A small-molecule ligand and the protein it binds are described below.
Small molecule (SMILES): OC[C@H]1O[C@H](O)[C@H](O)[C@@H](O)[C@H]1O

Sequence of chain 1.B:
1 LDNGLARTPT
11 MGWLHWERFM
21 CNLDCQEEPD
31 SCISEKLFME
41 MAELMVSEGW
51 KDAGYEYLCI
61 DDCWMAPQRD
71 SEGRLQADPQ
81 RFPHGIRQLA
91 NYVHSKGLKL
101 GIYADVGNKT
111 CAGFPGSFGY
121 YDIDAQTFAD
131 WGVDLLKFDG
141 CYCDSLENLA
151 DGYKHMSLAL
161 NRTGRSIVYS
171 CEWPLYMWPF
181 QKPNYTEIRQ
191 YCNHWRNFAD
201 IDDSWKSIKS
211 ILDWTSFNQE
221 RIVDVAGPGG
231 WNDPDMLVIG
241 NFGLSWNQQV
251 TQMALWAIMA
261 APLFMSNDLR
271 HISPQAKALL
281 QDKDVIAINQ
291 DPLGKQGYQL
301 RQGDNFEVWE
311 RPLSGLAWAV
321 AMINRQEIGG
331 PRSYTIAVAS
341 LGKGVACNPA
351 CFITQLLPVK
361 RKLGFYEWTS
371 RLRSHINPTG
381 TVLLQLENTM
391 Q

Binding-site contacts:
Ligand atom C6 contacts residue TRP16 of chain 1.B at 3.6 Å (hydrophobic).
Ligand atom O3 contacts residue LYS137 of chain 1.B at 2.6 Å (salt-bridge).
Ligand atom O5 contacts residue TYR103 of chain 1.B at 3.9 Å.
Ligand atom O3 contacts residue ARG196 of chain 1.B at 3.1 Å (salt-bridge).
Ligand atom C6 contacts residue ASP61 of chain 1.B at 3.5 Å.
Ligand atom O6 contacts residue TYR103 of chain 1.B at 4.0 Å.
Ligand atom O4 contacts residue ASP139 of chain 1.B at 3.8 Å.
Ligand atom C6 contacts residue ASP62 of chain 1.B at 3.3 Å.
Ligand atom O2 contacts residue GLU172 of chain 1.B at 2.8 Å (salt-bridge).
Ligand atom C4 contacts residue LYS137 of chain 1.B at 3.7 Å.
Ligand atom O4 contacts residue LYS137 of chain 1.B at 2.9 Å (salt-bridge).
Ligand atom O5 contacts residue ASP139 of chain 1.B at 2.6 Å (salt-bridge).
Ligand atom O6 contacts residue ASP62 of chain 1.B at 2.9 Å (salt-bridge).
Ligand atom O2 contacts residue ASP200 of chain 1.B at 2.5 Å (salt-bridge).
Ligand atom C4 contacts residue ASP61 of chain 1.B at 3.4 Å.
Ligand atom C3 contacts residue LYS137 of chain 1.B at 3.6 Å.
Ligand atom C6 contacts residue TYR103 of chain 1.B at 3.7 Å (hydrophobic).
Ligand atom O1 contacts residue TYR176 of chain 1.B at 4.0 Å.
Ligand atom O4 contacts residue TYR103 of chain 1.B at 3.3 Å.
Ligand atom C2 contacts residue ASP139 of chain 1.B at 3.5 Å.
Ligand atom C5 contacts residue ASP139 of chain 1.B at 3.7 Å.
Ligand atom O5 contacts residue CYS111 of chain 1.B at 3.4 Å (h-bond).
Ligand atom C2 contacts residue GLU172 of chain 1.B at 3.4 Å.
Ligand atom C1 contacts residue ASP139 of chain 1.B at 3.0 Å.
Ligand atom C1 contacts residue TYR176 of chain 1.B at 3.7 Å (hydrophobic).
Ligand atom C6 contacts residue ASP139 of chain 1.B at 4.0 Å.
Ligand atom O6 contacts residue TRP16 of chain 1.B at 3.4 Å.
Ligand atom C3 contacts residue ARG196 of chain 1.B at 4.0 Å.
Ligand atom O4 contacts residue ASP61 of chain 1.B at 2.7 Å (salt-bridge).
Ligand atom C1 contacts residue ASP200 of chain 1.B at 3.7 Å.
Ligand atom C4 contacts residue TRP16 of chain 1.B at 3.7 Å (hydrophobic).
Ligand atom O2 contacts residue ARG196 of chain 1.B at 3.1 Å (salt-bridge).
Ligand atom C2 contacts residue ASP200 of chain 1.B at 3.5 Å.
Ligand atom O1 contacts residue ASP200 of chain 1.B at 2.7 Å (salt-bridge).
Ligand atom C1 contacts residue CYS111 of chain 1.B at 3.7 Å (hydrophobic).
Ligand atom C3 contacts residue ASP200 of chain 1.B at 3.4 Å.
Ligand atom C5 contacts residue TRP16 of chain 1.B at 3.7 Å (hydrophobic).
Ligand atom C2 contacts residue ARG196 of chain 1.B at 4.0 Å.
Ligand atom O6 contacts residue CYS111 of chain 1.B at 3.4 Å.
Ligand atom O6 contacts residue ALA112 of chain 1.B at 3.8 Å.